This small molecule binds to this protein.
Small molecule (SMILES): O=C(O)C(=O)N[C@H](Cc1ccccc1)C(=O)O

Binding-site contacts:
Ligand atom C contacts residue THR196 of chain 2.A at 3.8 Å.
Ligand atom CB contacts residue GLN147 of chain 2.A at 4.0 Å.
Ligand atom OXT contacts residue LYS214 of chain 2.A at 3.8 Å.
Ligand atom CE2 contacts residue LEU186 of chain 2.A at 3.9 Å (hydrophobic).
Ligand atom O2' contacts residue FE21 of chain 2.B at 2.2 Å.
Ligand atom OXT contacts residue TYR145 of chain 2.A at 2.7 Å (h-bond).
Ligand atom CD1 contacts residue GLN147 of chain 2.A at 3.7 Å.
Ligand atom O1 contacts residue PHE207 of chain 2.A at 3.7 Å.
Ligand atom O1 contacts residue ASN294 of chain 2.A at 3.2 Å (h-bond).
Ligand atom O2 contacts residue ASP201 of chain 2.A at 3.1 Å (salt-bridge).
Ligand atom O2' contacts residue HIS199 of chain 2.A at 3.3 Å.
Ligand atom CG contacts residue GLN147 of chain 2.A at 3.8 Å.
Ligand atom OXT contacts residue ILE281 of chain 2.A at 3.4 Å.
Ligand atom O2 contacts residue FE21 of chain 2.B at 2.2 Å.
Ligand atom O contacts residue TYR145 of chain 2.A at 3.6 Å (h-bond).
Ligand atom C2 contacts residue FE21 of chain 2.B at 3.0 Å.
Ligand atom C contacts residue TYR145 of chain 2.A at 3.3 Å (hydrophobic).
Ligand atom O2 contacts residue TRP296 of chain 2.A at 3.5 Å.
Ligand atom C1 contacts residue FE21 of chain 2.B at 2.9 Å.
Ligand atom O contacts residue PHE207 of chain 2.A at 3.1 Å.
Ligand atom C1 contacts residue ASN205 of chain 2.A at 3.6 Å.
Ligand atom CB contacts residue THR196 of chain 2.A at 3.8 Å.
Ligand atom C contacts residue ILE281 of chain 2.A at 3.6 Å (hydrophobic).
Ligand atom O contacts residue LEU188 of chain 2.A at 3.7 Å.
Ligand atom O2' contacts residue HIS279 of chain 2.A at 3.7 Å.
Ligand atom N contacts residue PHE207 of chain 2.A at 3.9 Å.
Ligand atom CA contacts residue THR196 of chain 2.A at 3.8 Å.
Ligand atom O2 contacts residue ASN205 of chain 2.A at 3.3 Å (h-bond).
Ligand atom OXT contacts residue THR196 of chain 2.A at 2.9 Å (h-bond).
Ligand atom O2 contacts residue HIS279 of chain 2.A at 3.5 Å (h-bond).
Ligand atom CD2 contacts residue LEU188 of chain 2.A at 4.0 Å (hydrophobic).
Ligand atom O contacts residue ILE281 of chain 2.A at 3.3 Å.
Ligand atom N contacts residue LEU188 of chain 2.A at 3.7 Å.
Ligand atom O contacts residue LYS214 of chain 2.A at 2.9 Å (salt-bridge).
Ligand atom CE2 contacts residue TRP296 of chain 2.A at 3.9 Å (hydrophobic).
Ligand atom C2 contacts residue ILE281 of chain 2.A at 4.0 Å (hydrophobic).
Ligand atom N contacts residue ILE281 of chain 2.A at 3.9 Å.
Ligand atom O1 contacts residue ASN205 of chain 2.A at 3.2 Å (h-bond).
Ligand atom CB contacts residue LEU188 of chain 2.A at 3.9 Å (hydrophobic).
Ligand atom C contacts residue LYS214 of chain 2.A at 3.7 Å.

Sequence of chain 2.A:
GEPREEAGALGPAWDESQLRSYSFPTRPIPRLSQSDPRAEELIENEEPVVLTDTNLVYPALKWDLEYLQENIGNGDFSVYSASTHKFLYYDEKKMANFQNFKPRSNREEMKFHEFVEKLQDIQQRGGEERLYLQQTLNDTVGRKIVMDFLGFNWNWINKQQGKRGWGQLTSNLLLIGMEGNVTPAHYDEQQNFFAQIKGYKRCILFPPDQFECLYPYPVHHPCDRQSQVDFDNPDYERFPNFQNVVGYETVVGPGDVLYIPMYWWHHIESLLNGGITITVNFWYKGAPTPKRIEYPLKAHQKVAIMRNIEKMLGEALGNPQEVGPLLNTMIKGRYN